Binding-site contacts:
Ligand atom O5 contacts residue GLU133 of chain 1.A at 4.4 Å.
Ligand atom C7 contacts residue ASN19 of chain 1.A at 3.5 Å.
Ligand atom O5 contacts residue ASN19 of chain 1.A at 2.3 Å (h-bond).
Ligand atom O6 contacts residue LEU129 of chain 1.A at 4.2 Å.
Ligand atom C5 contacts residue ASN19 of chain 1.A at 3.6 Å.
Ligand atom C3 contacts residue ASN19 of chain 1.A at 3.8 Å.
Ligand atom N2 contacts residue ASN19 of chain 1.A at 2.9 Å (h-bond).
Ligand atom C4 contacts residue ASN19 of chain 1.A at 4.2 Å.
Ligand atom C2 contacts residue ASN19 of chain 1.A at 2.5 Å.
Ligand atom C6 contacts residue VAL22 of chain 1.A at 4.3 Å (hydrophobic).
Ligand atom O7 contacts residue ASN19 of chain 1.A at 3.6 Å (h-bond).
Ligand atom C1 contacts residue ASN19 of chain 1.A at 1.4 Å.
Ligand atom O5 contacts residue VAL22 of chain 1.A at 3.6 Å.
Ligand atom C1 contacts residue VAL22 of chain 1.A at 4.4 Å (hydrophobic).

Sequence of chain 1.A:
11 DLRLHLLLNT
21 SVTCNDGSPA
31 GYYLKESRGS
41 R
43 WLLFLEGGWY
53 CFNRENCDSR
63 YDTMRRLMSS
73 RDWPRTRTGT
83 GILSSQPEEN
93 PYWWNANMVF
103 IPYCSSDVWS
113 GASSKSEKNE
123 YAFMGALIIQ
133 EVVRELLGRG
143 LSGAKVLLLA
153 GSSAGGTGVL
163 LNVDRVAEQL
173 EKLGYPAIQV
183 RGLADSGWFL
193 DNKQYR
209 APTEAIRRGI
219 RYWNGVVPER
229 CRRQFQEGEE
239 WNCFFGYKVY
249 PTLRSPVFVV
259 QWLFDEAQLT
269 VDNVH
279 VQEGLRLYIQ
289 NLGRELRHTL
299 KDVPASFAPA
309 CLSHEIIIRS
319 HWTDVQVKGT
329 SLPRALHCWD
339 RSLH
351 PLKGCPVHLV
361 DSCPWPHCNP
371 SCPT

A small-molecule ligand and the protein it binds are described below.
Small molecule (SMILES): CC(=O)N[C@@H]1[C@@H](O)[C@H](O)[C@@H](CO)O[C@H]1O